Sequence of chain 21.A:
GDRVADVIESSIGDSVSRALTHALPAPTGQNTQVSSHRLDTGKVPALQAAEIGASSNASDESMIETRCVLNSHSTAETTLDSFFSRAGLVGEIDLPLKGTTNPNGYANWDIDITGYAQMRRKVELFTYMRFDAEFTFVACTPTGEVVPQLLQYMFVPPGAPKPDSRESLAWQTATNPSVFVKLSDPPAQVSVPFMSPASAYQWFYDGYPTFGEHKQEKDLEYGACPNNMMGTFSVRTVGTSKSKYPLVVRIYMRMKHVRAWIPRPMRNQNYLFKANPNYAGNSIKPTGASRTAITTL

The protein below binds the small molecule below.
Small molecule (SMILES): C[C@H](CCOc1ccc(I)cc1)CCN1CCN(c2ccncc2)C1=O

Sequence of chain 21.C:
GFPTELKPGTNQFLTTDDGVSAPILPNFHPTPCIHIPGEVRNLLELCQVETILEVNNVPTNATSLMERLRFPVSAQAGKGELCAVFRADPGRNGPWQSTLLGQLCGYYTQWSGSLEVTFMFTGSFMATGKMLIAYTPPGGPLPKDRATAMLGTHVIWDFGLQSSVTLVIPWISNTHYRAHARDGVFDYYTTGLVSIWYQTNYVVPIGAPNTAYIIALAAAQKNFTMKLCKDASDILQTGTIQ

Binding-site contacts:
Ligand atom CAV contacts residue VAL192 of chain 21.A at 3.9 Å (hydrophobic).
Ligand atom NAY contacts residue TRP203 of chain 21.A at 3.7 Å.
Ligand atom CAE contacts residue ASP112 of chain 21.A at 3.6 Å.
Ligand atom CAD contacts residue ASN228 of chain 21.A at 3.5 Å.
Ligand atom CAQ contacts residue TYR201 of chain 21.A at 3.7 Å (hydrophobic).
Ligand atom CAW contacts residue ASN228 of chain 21.A at 3.7 Å.
Ligand atom CAV contacts residue MET195 of chain 21.A at 3.9 Å (hydrophobic).
Ligand atom CAF contacts residue ASN228 of chain 21.A at 3.2 Å.
Ligand atom CAD contacts residue GLN202 of chain 21.A at 3.6 Å.
Ligand atom CAH contacts residue VAL192 of chain 21.A at 3.9 Å (hydrophobic).
Ligand atom CAV contacts residue ILE111 of chain 21.A at 3.9 Å (hydrophobic).
Ligand atom NAZ contacts residue TRP203 of chain 21.A at 3.2 Å.
Ligand atom CAQ contacts residue TRP203 of chain 21.A at 3.4 Å (hydrophobic).
Ligand atom OAS contacts residue MET195 of chain 21.A at 3.1 Å.
Ligand atom CAI contacts residue ILE24 of chain 21.C at 3.7 Å (hydrophobic).
Ligand atom CAK contacts residue PHE155 of chain 21.A at 3.5 Å (hydrophobic).
Ligand atom CAE contacts residue THR114 of chain 21.A at 3.5 Å.
Ligand atom CAJ contacts residue PHE135 of chain 21.A at 3.8 Å (hydrophobic).
Ligand atom CAM contacts residue MET195 of chain 21.A at 4.0 Å (hydrophobic).
Ligand atom CAG contacts residue TRP203 of chain 21.A at 3.9 Å (hydrophobic).
Ligand atom CAP contacts residue TYR201 of chain 21.A at 3.5 Å (hydrophobic).
Ligand atom OAS contacts residue VAL192 of chain 21.A at 3.9 Å.
Ligand atom CAT contacts residue TRP203 of chain 21.A at 3.4 Å (hydrophobic).
Ligand atom CAM contacts residue ILE111 of chain 21.A at 3.6 Å (hydrophobic).
Ligand atom CAQ contacts residue ASN228 of chain 21.A at 3.6 Å.
Ligand atom OAB contacts residue TRP203 of chain 21.A at 3.7 Å.
Ligand atom CAA contacts residue PHE135 of chain 21.A at 3.8 Å (hydrophobic).
Ligand atom CAI contacts residue PHE155 of chain 21.A at 3.5 Å (hydrophobic).
Ligand atom NAZ contacts residue ASN228 of chain 21.A at 3.9 Å.
Ligand atom CAW contacts residue TRP203 of chain 21.A at 3.4 Å (hydrophobic).
Ligand atom CAL contacts residue ILE111 of chain 21.A at 3.5 Å (hydrophobic).
Ligand atom CAL contacts residue PHE135 of chain 21.A at 3.7 Å (hydrophobic).
Ligand atom CAF contacts residue TRP203 of chain 21.A at 3.6 Å (hydrophobic).
Ligand atom CAF contacts residue GLN202 of chain 21.A at 3.6 Å.
Ligand atom OAB contacts residue ILE113 of chain 21.A at 3.3 Å (h-bond).
Ligand atom CAK contacts residue MET195 of chain 21.A at 3.8 Å (hydrophobic).
Ligand atom CAG contacts residue THR114 of chain 21.A at 3.9 Å.
Ligand atom OAB contacts residue ASP112 of chain 21.A at 3.6 Å.
Ligand atom CAX contacts residue ILE111 of chain 21.A at 3.9 Å (hydrophobic).
Ligand atom CAG contacts residue ASP112 of chain 21.A at 3.5 Å.